This protein binds this small molecule.
Small molecule (SMILES): C[C@H](NC(=O)CNC(=O)[C@H](Cc1ccccc1)NC(=O)[C@H](C)NC(=O)[C@@H]1CCCN1C(=O)[C@@H](N)CC(=O)O)C(=O)N[C@@H](CC(N)=O)C(=O)N[C@H](C=O)CO

Binding-site contacts:
Ligand atom CA contacts residue SER167 of chain 1.B at 3.2 Å.
Ligand atom OD2 contacts residue ARG53 of chain 1.B at 2.5 Å (salt-bridge).
Ligand atom CE1 contacts residue ARG57 of chain 1.B at 4.0 Å.
Ligand atom O contacts residue TYR55 of chain 1.B at 3.5 Å.
Ligand atom CD1 contacts residue GLN104 of chain 1.B at 3.6 Å.
Ligand atom CA contacts residue TYR228 of chain 1.B at 3.6 Å (hydrophobic).
Ligand atom OG contacts residue NA1 of chain 1.D at 3.7 Å.
Ligand atom CG contacts residue TYR228 of chain 1.B at 3.9 Å (hydrophobic).
Ligand atom N contacts residue TYR168 of chain 1.B at 3.2 Å.
Ligand atom CE2 contacts residue GLY106 of chain 1.B at 3.4 Å.
Ligand atom CD contacts residue TYR228 of chain 1.B at 3.5 Å (hydrophobic).
Ligand atom CE1 contacts residue ALA36 of chain 1.B at 3.5 Å (hydrophobic).
Ligand atom CE1 contacts residue GLN104 of chain 1.B at 3.7 Å.
Ligand atom CZ contacts residue GLY106 of chain 1.B at 3.8 Å.
Ligand atom CB contacts residue ARG53 of chain 1.B at 3.4 Å.
Ligand atom OD1 contacts residue TYR228 of chain 1.B at 3.7 Å.
Ligand atom CG contacts residue ARG53 of chain 1.B at 3.2 Å.
Ligand atom CB contacts residue SER167 of chain 1.B at 3.2 Å.
Ligand atom CE1 contacts residue GLY103 of chain 1.B at 3.2 Å.
Ligand atom OD1 contacts residue VAL235 of chain 1.B at 3.6 Å.
Ligand atom CZ contacts residue GLY103 of chain 1.B at 3.7 Å.
Ligand atom CB contacts residue TYR228 of chain 1.B at 3.9 Å (hydrophobic).
Ligand atom CD2 contacts residue GLY106 of chain 1.B at 3.7 Å.
Ligand atom CD1 contacts residue SER34 of chain 1.B at 3.7 Å.
Ligand atom N contacts residue TYR168 of chain 1.B at 3.9 Å.
Ligand atom N contacts residue TYR228 of chain 1.B at 3.5 Å.
Ligand atom O contacts residue ARG57 of chain 1.B at 2.8 Å (salt-bridge).
Ligand atom CB contacts residue MET105 of chain 1.B at 3.8 Å (hydrophobic).
Ligand atom CD1 contacts residue ARG57 of chain 1.B at 3.5 Å.
Ligand atom O contacts residue TYR169 of chain 1.B at 3.9 Å.
Ligand atom OD1 contacts residue ARG53 of chain 1.B at 2.6 Å (salt-bridge).
Ligand atom C contacts residue TYR169 of chain 1.B at 4.0 Å (hydrophobic).
Ligand atom O contacts residue TYR169 of chain 1.B at 3.2 Å.
Ligand atom CA contacts residue TYR168 of chain 1.B at 3.7 Å (hydrophobic).
Ligand atom CZ contacts residue ALA36 of chain 1.B at 3.6 Å (hydrophobic).
Ligand atom C contacts residue TYR169 of chain 1.B at 3.6 Å (hydrophobic).
Ligand atom CA contacts residue TYR55 of chain 1.B at 3.6 Å (hydrophobic).
Ligand atom CE1 contacts residue SER34 of chain 1.B at 3.9 Å.
Ligand atom CB contacts residue TYR55 of chain 1.B at 3.4 Å (hydrophobic).
Ligand atom O contacts residue NA1 of chain 1.D at 3.6 Å (h-bond).

Sequence of chain 1.B:
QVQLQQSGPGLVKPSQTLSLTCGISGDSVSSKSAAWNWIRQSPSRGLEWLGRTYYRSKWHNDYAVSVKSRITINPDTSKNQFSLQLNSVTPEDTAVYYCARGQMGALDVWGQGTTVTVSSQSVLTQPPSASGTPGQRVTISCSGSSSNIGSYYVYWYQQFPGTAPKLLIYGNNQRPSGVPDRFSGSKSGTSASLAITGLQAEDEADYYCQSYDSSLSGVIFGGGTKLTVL